A protein and the small-molecule ligand that binds it are described below.
Small molecule (SMILES): CCC(=O)Nc1cc(Cl)c(Oc2ccc(O)c(-c3ccc(C(N)=O)cc3)c2)c(Cl)c1

Sequence of chain 1.D:
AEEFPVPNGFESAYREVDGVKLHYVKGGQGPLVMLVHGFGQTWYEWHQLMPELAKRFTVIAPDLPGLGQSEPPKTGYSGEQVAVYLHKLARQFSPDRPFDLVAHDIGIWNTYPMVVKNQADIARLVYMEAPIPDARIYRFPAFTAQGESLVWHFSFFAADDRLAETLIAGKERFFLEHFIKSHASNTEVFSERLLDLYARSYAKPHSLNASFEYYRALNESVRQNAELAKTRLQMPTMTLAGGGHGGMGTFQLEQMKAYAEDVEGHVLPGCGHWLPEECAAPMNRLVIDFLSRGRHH

Binding-site contacts:
Ligand atom C7 contacts residue PHE140 of chain 1.D at 3.2 Å (hydrophobic).
Ligand atom C10 contacts residue GLY246 of chain 1.D at 3.4 Å.
Ligand atom C13 contacts residue VAL151 of chain 1.D at 3.4 Å (hydrophobic).
Ligand atom C6 contacts residue PHE140 of chain 1.D at 3.4 Å (hydrophobic).
Ligand atom C10 contacts residue LEU150 of chain 1.D at 3.6 Å (hydrophobic).
Ligand atom C8 contacts residue MET248 of chain 1.D at 3.8 Å (hydrophobic).
Ligand atom C17 contacts residue HIS153 of chain 1.D at 3.7 Å.
Ligand atom C21 contacts residue PHE140 of chain 1.D at 3.3 Å (hydrophobic).
Ligand atom O4 contacts residue TYR215 of chain 1.D at 2.5 Å (h-bond).
Ligand atom C18 contacts residue HIS273 of chain 1.D at 3.8 Å.
Ligand atom C9 contacts residue MET248 of chain 1.D at 3.6 Å (hydrophobic).
Ligand atom O3 contacts residue GLY246 of chain 1.D at 2.6 Å (h-bond).
Ligand atom O4 contacts residue PHE154 of chain 1.D at 3.5 Å.
Ligand atom C22 contacts residue PHE140 of chain 1.D at 3.8 Å (hydrophobic).
Ligand atom C5 contacts residue PHE140 of chain 1.D at 3.8 Å (hydrophobic).
Ligand atom N2 contacts residue ASP105 of chain 1.D at 2.5 Å (salt-bridge).
Ligand atom CL1 contacts residue PHE251 of chain 1.D at 3.2 Å.
Ligand atom O2 contacts residue PHE140 of chain 1.D at 3.5 Å.
Ligand atom C20 contacts residue TYR215 of chain 1.D at 3.2 Å (hydrophobic).
Ligand atom O3 contacts residue HIS183 of chain 1.D at 3.7 Å.
Ligand atom C17 contacts residue ASP105 of chain 1.D at 3.5 Å.
Ligand atom C14 contacts residue VAL151 of chain 1.D at 3.9 Å (hydrophobic).
Ligand atom C9 contacts residue LEU150 of chain 1.D at 3.7 Å (hydrophobic).
Ligand atom C20 contacts residue ASP105 of chain 1.D at 3.2 Å.
Ligand atom C10 contacts residue GLY247 of chain 1.D at 3.5 Å.
Ligand atom C10 contacts residue MET248 of chain 1.D at 3.6 Å (hydrophobic).
Ligand atom C11 contacts residue MET248 of chain 1.D at 3.8 Å (hydrophobic).
Ligand atom N2 contacts residue TYR215 of chain 1.D at 3.1 Å (h-bond).
Ligand atom C12 contacts residue VAL151 of chain 1.D at 3.9 Å (hydrophobic).
Ligand atom N2 contacts residue PHE39 of chain 1.D at 3.8 Å.
Ligand atom C19 contacts residue HIS273 of chain 1.D at 3.9 Å.
Ligand atom C20 contacts residue HIS153 of chain 1.D at 3.6 Å.
Ligand atom CL2 contacts residue PHE140 of chain 1.D at 3.7 Å.
Ligand atom CL1 contacts residue PHE140 of chain 1.D at 3.8 Å.
Ligand atom C11 contacts residue GLY246 of chain 1.D at 3.4 Å.
Ligand atom C18 contacts residue HIS153 of chain 1.D at 3.6 Å.
Ligand atom O4 contacts residue HIS153 of chain 1.D at 3.3 Å (h-bond).
Ligand atom C19 contacts residue HIS183 of chain 1.D at 3.7 Å.
Ligand atom CL1 contacts residue MET248 of chain 1.D at 3.4 Å.
Ligand atom O3 contacts residue HIS273 of chain 1.D at 3.3 Å (h-bond).